This protein binds this small molecule.
Small molecule (SMILES): NS(=O)(=O)Oc1ccc2c(c1)S(=O)(=O)C(CC1CCCCCC1)=C2

Sequence of chain 1.A:
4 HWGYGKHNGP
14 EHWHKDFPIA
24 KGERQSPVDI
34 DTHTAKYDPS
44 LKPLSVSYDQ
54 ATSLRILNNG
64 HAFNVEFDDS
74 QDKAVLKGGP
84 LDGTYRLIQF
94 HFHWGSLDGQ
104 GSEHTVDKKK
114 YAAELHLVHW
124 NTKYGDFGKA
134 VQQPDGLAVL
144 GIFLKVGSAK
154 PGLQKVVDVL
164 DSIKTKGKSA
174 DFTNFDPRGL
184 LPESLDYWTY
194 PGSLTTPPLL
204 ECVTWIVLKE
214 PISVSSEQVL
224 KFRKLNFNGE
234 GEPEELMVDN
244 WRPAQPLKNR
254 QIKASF

Binding-site contacts:
Ligand atom OAW contacts residue LEU197 of chain 1.A at 3.5 Å.
Ligand atom SAU contacts residue HIS94 of chain 1.A at 3.7 Å.
Ligand atom OAN contacts residue ZN1 of chain 1.B at 3.4 Å.
Ligand atom CAJ contacts residue PHE130 of chain 1.A at 4.0 Å (hydrophobic).
Ligand atom OAN contacts residue HIS94 of chain 1.A at 3.3 Å.
Ligand atom OAT contacts residue HIS94 of chain 1.A at 3.4 Å.
Ligand atom OAW contacts residue PRO201 of chain 1.A at 3.0 Å.
Ligand atom OAN contacts residue HIS119 of chain 1.A at 4.0 Å.
Ligand atom OAA contacts residue TRP208 of chain 1.A at 4.0 Å.
Ligand atom CAM contacts residue HIS94 of chain 1.A at 3.7 Å.
Ligand atom CAD contacts residue VAL134 of chain 1.A at 3.8 Å (hydrophobic).
Ligand atom OAW contacts residue THR199 of chain 1.A at 3.7 Å.
Ligand atom SAP contacts residue THR199 of chain 1.A at 3.9 Å.
Ligand atom CAM contacts residue GLN92 of chain 1.A at 4.1 Å.
Ligand atom NAV contacts residue GLU106 of chain 1.A at 3.8 Å.
Ligand atom CAM contacts residue VAL121 of chain 1.A at 3.9 Å (hydrophobic).
Ligand atom NAV contacts residue HIS119 of chain 1.A at 3.0 Å (h-bond).
Ligand atom NAV contacts residue HIS94 of chain 1.A at 3.4 Å (h-bond).
Ligand atom OAN contacts residue VAL121 of chain 1.A at 3.6 Å.
Ligand atom CAC contacts residue PRO201 of chain 1.A at 3.7 Å (hydrophobic).
Ligand atom SAU contacts residue ZN1 of chain 1.B at 3.1 Å.
Ligand atom CAD contacts residue LEU203 of chain 1.A at 3.8 Å (hydrophobic).
Ligand atom OAO contacts residue PRO200 of chain 1.A at 4.0 Å.
Ligand atom NAV contacts residue HIS96 of chain 1.A at 3.4 Å (h-bond).
Ligand atom CAS contacts residue HIS94 of chain 1.A at 3.8 Å.
Ligand atom CAR contacts residue THR199 of chain 1.A at 3.4 Å.
Ligand atom OAW contacts residue PRO200 of chain 1.A at 3.3 Å (h-bond).
Ligand atom CAQ contacts residue THR199 of chain 1.A at 3.9 Å.
Ligand atom OAT contacts residue ZN1 of chain 1.B at 3.4 Å.
Ligand atom OAO contacts residue THR199 of chain 1.A at 3.6 Å.
Ligand atom OAA contacts residue LEU197 of chain 1.A at 3.2 Å.
Ligand atom NAV contacts residue ZN1 of chain 1.B at 1.9 Å.
Ligand atom CAD contacts residue PRO201 of chain 1.A at 3.9 Å (hydrophobic).
Ligand atom NAV contacts residue THR198 of chain 1.A at 2.8 Å (h-bond).
Ligand atom SAU contacts residue THR198 of chain 1.A at 3.9 Å.
Ligand atom CAL contacts residue GLN92 of chain 1.A at 3.7 Å.
Ligand atom CAM contacts residue LEU197 of chain 1.A at 4.0 Å (hydrophobic).
Ligand atom OAN contacts residue VAL142 of chain 1.A at 3.8 Å.
Ligand atom OAA contacts residue THR198 of chain 1.A at 2.9 Å (h-bond).
Ligand atom CAS contacts residue LEU197 of chain 1.A at 3.9 Å (hydrophobic).